Sequence of chain 1.G:
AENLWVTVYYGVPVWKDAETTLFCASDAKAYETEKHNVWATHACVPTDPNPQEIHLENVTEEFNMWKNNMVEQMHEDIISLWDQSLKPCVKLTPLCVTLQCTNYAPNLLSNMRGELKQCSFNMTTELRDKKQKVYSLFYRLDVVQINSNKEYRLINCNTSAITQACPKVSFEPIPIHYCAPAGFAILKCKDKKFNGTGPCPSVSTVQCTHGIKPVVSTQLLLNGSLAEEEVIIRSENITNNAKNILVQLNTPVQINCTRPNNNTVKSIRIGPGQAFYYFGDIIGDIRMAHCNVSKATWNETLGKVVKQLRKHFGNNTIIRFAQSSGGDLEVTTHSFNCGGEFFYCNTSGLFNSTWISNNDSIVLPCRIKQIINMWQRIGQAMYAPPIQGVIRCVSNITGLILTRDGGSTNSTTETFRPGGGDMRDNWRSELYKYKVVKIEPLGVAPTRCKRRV

The small molecule below binds the protein below.
Small molecule (SMILES): CC(=O)N[C@H]1[C@H](O[C@H]2[C@H](O)[C@@H](NC(C)=O)CO[C@@H]2CO)O[C@H](CO)[C@@H](O)[C@@H]1O

Binding-site contacts:
Ligand atom C5 contacts residue ASN416 of chain 1.G at 3.7 Å.
Ligand atom C4 contacts residue ASN416 of chain 1.G at 4.2 Å.
Ligand atom O7 contacts residue ASN416 of chain 1.G at 4.0 Å.
Ligand atom C8 contacts residue ASN416 of chain 1.G at 3.4 Å.
Ligand atom O5 contacts residue ASN416 of chain 1.G at 2.3 Å (h-bond).
Ligand atom O5 contacts residue PRO261 of chain 1.G at 3.9 Å.
Ligand atom C7 contacts residue ASN416 of chain 1.G at 3.1 Å.
Ligand atom C3 contacts residue ASN416 of chain 1.G at 3.9 Å.
Ligand atom N2 contacts residue ASN416 of chain 1.G at 2.5 Å (h-bond).
Ligand atom C8 contacts residue ASN232 of chain 1.G at 4.0 Å.
Ligand atom C2 contacts residue ASN416 of chain 1.G at 2.5 Å.
Ligand atom C8 contacts residue NAG1 of chain 1.U at 3.6 Å.
Ligand atom C6 contacts residue PRO261 of chain 1.G at 4.2 Å (hydrophobic).
Ligand atom O6 contacts residue PRO261 of chain 1.G at 4.0 Å.
Ligand atom C1 contacts residue ASN416 of chain 1.G at 1.5 Å.